This protein binds this small molecule.
Small molecule (SMILES): CC(=O)N[C@@H]1[C@@H](O)[C@H](O)[C@@H](CO)O[C@H]1O

Binding-site contacts:
Ligand atom N2 contacts residue ASN140 of chain 1.B at 2.9 Å (h-bond).
Ligand atom O5 contacts residue ASN139 of chain 1.B at 3.6 Å.
Ligand atom C1 contacts residue ASN139 of chain 1.B at 4.2 Å.
Ligand atom C7 contacts residue ASN140 of chain 1.B at 3.2 Å.
Ligand atom O7 contacts residue ASN140 of chain 1.B at 3.1 Å.
Ligand atom C2 contacts residue ASN140 of chain 1.B at 2.4 Å.
Ligand atom C1 contacts residue GLU107 of chain 1.B at 4.0 Å.
Ligand atom C6 contacts residue ASN139 of chain 1.B at 4.3 Å.
Ligand atom C8 contacts residue ASN140 of chain 1.B at 4.4 Å.
Ligand atom C5 contacts residue ASN140 of chain 1.B at 3.7 Å.
Ligand atom O6 contacts residue ASN139 of chain 1.B at 4.1 Å.
Ligand atom C5 contacts residue ASN139 of chain 1.B at 4.5 Å.
Ligand atom C3 contacts residue ASN140 of chain 1.B at 3.8 Å.
Ligand atom O6 contacts residue ASN140 of chain 1.B at 4.3 Å.
Ligand atom O5 contacts residue GLU107 of chain 1.B at 4.4 Å.
Ligand atom O5 contacts residue ASN140 of chain 1.B at 2.4 Å (h-bond).
Ligand atom C4 contacts residue ASN140 of chain 1.B at 4.2 Å.
Ligand atom C1 contacts residue ASN140 of chain 1.B at 1.4 Å.

Sequence of chain 1.B:
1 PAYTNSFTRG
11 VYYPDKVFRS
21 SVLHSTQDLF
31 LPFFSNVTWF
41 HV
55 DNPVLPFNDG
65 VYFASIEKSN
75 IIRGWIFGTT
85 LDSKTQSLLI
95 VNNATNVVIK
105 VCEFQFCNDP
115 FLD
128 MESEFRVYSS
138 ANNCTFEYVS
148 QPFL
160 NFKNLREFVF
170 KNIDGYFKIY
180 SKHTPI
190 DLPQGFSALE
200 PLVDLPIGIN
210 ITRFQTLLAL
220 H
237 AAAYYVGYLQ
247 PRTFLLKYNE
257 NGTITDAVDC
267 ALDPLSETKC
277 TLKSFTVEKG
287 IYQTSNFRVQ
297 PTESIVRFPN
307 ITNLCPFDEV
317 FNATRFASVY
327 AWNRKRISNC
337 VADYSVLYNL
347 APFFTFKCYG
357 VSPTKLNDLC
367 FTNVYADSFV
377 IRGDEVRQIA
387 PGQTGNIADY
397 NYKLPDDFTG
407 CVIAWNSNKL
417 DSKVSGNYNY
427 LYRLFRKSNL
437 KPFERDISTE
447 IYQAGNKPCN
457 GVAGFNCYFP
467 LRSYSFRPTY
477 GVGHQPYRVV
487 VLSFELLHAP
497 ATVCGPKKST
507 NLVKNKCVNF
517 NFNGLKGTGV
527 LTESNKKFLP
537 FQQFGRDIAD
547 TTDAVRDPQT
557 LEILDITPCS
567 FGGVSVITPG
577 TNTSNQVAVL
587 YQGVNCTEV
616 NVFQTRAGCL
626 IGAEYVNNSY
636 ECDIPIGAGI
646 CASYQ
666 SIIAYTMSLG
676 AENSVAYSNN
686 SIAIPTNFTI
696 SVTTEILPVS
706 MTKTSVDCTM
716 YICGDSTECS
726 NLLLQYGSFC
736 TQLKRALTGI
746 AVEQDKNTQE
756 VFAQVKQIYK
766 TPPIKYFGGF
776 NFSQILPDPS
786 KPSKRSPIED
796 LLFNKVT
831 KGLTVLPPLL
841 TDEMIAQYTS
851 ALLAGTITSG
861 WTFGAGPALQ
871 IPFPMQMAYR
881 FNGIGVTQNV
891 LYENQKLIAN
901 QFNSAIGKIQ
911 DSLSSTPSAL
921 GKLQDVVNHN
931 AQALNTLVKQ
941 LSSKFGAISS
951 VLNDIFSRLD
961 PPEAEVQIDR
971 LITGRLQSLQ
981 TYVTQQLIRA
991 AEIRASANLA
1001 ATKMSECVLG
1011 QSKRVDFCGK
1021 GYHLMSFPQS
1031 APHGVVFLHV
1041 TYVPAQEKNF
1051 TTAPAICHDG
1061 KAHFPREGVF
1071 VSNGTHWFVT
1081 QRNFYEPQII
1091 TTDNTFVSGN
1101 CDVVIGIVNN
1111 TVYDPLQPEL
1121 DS